Sequence of chain 1.E:
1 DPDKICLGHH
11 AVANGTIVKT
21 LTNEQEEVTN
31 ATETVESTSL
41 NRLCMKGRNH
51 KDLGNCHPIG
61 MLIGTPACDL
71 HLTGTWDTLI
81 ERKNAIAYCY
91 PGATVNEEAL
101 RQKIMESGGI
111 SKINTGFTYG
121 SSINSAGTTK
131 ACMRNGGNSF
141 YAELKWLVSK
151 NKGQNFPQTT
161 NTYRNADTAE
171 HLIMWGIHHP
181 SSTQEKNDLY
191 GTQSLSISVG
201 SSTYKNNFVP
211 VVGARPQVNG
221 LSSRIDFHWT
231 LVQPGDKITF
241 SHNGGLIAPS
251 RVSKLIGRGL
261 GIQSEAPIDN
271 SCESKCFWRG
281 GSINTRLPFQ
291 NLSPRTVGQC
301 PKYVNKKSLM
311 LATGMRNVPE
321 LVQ

This protein binds this small molecule.
Small molecule (SMILES): CC(=O)N[C@@H]1[C@@H](O)[C@H](O)[C@@H](CO)O[C@H]1O

Binding-site contacts:
Ligand atom C2 contacts residue ASN30 of chain 1.E at 2.5 Å.
Ligand atom C3 contacts residue ASN30 of chain 1.E at 3.1 Å.
Ligand atom O7 contacts residue THR313 of chain 1.E at 3.9 Å.
Ligand atom C5 contacts residue ASN30 of chain 1.E at 3.3 Å.
Ligand atom O5 contacts residue ASN30 of chain 1.E at 2.4 Å (h-bond).
Ligand atom C1 contacts residue THR313 of chain 1.E at 3.8 Å.
Ligand atom C6 contacts residue ASN30 of chain 1.E at 4.2 Å.
Ligand atom O6 contacts residue ASN30 of chain 1.E at 4.0 Å.
Ligand atom O3 contacts residue ASN30 of chain 1.E at 3.4 Å (h-bond).
Ligand atom C7 contacts residue THR313 of chain 1.E at 4.4 Å.
Ligand atom C4 contacts residue ASN30 of chain 1.E at 3.2 Å.
Ligand atom C1 contacts residue ASN30 of chain 1.E at 1.4 Å.
Ligand atom N2 contacts residue ASN30 of chain 1.E at 3.7 Å.